The small molecule below binds the protein below.
Small molecule (SMILES): CC(C)n1cnc2cnc(Nc3ccnc(-c4cnn(S(=O)(=O)C5CC5)c4)n3)cc21

Sequence of chain 1.A:
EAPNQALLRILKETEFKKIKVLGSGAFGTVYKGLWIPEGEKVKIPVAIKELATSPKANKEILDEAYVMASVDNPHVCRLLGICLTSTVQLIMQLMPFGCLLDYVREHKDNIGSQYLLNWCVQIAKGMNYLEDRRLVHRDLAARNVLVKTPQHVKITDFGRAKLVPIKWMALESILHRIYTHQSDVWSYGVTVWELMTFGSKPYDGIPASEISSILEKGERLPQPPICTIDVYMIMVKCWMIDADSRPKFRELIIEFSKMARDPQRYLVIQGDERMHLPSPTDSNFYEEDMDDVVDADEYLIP

Binding-site contacts:
Ligand atom C15 contacts residue MET97 of chain 1.A at 3.8 Å (hydrophobic).
Ligand atom C29 contacts residue ASN149 of chain 1.A at 3.4 Å.
Ligand atom N19 contacts residue MET97 of chain 1.A at 3.5 Å.
Ligand atom C16 contacts residue MET73 of chain 1.A at 3.5 Å (hydrophobic).
Ligand atom N22 contacts residue LYS52 of chain 1.A at 3.0 Å (salt-bridge).
Ligand atom C15 contacts residue GLN98 of chain 1.A at 3.1 Å.
Ligand atom N13 contacts residue ALA50 of chain 1.A at 3.1 Å.
Ligand atom C16 contacts residue CYS82 of chain 1.A at 3.6 Å (hydrophobic).
Ligand atom C15 contacts residue LEU151 of chain 1.A at 3.8 Å (hydrophobic).
Ligand atom C12 contacts residue LEU25 of chain 1.A at 3.7 Å (hydrophobic).
Ligand atom C18 contacts residue MET97 of chain 1.A at 3.5 Å (hydrophobic).
Ligand atom C14 contacts residue LEU151 of chain 1.A at 3.3 Å (hydrophobic).
Ligand atom C7 contacts residue MET100 of chain 1.A at 3.6 Å (hydrophobic).
Ligand atom O26 contacts residue PHE30 of chain 1.A at 3.1 Å.
Ligand atom N17 contacts residue MET97 of chain 1.A at 3.5 Å (h-bond).
Ligand atom C28 contacts residue ASN149 of chain 1.A at 3.8 Å.
Ligand atom C18 contacts residue THR161 of chain 1.A at 3.6 Å.
Ligand atom N19 contacts residue LEU151 of chain 1.A at 3.3 Å.
Ligand atom C28 contacts residue ASP162 of chain 1.A at 3.6 Å.
Ligand atom C29 contacts residue ASP162 of chain 1.A at 3.4 Å.
Ligand atom N6 contacts residue LEU25 of chain 1.A at 3.8 Å.
Ligand atom C10 contacts residue LEU151 of chain 1.A at 3.8 Å (hydrophobic).
Ligand atom C21 contacts residue THR161 of chain 1.A at 3.5 Å.
Ligand atom N17 contacts residue THR161 of chain 1.A at 2.8 Å (h-bond).
Ligand atom O26 contacts residue LYS52 of chain 1.A at 3.2 Å (salt-bridge).
Ligand atom C18 contacts residue LEU151 of chain 1.A at 3.6 Å (hydrophobic).
Ligand atom C16 contacts residue THR161 of chain 1.A at 3.4 Å.
Ligand atom C7 contacts residue LEU25 of chain 1.A at 3.6 Å (hydrophobic).
Ligand atom N17 contacts residue MET73 of chain 1.A at 3.5 Å.
Ligand atom N13 contacts residue GLN98 of chain 1.A at 3.0 Å (h-bond).
Ligand atom O27 contacts residue PHE30 of chain 1.A at 3.2 Å.
Ligand atom N11 contacts residue MET100 of chain 1.A at 2.9 Å (h-bond).
Ligand atom C30 contacts residue ARG148 of chain 1.A at 3.8 Å.
Ligand atom C20 contacts residue THR161 of chain 1.A at 3.7 Å.
Ligand atom C9 contacts residue LEU151 of chain 1.A at 3.6 Å (hydrophobic).
Ligand atom C14 contacts residue GLN98 of chain 1.A at 3.5 Å.
Ligand atom O26 contacts residue ASP162 of chain 1.A at 3.3 Å (salt-bridge).
Ligand atom O27 contacts residue VAL33 of chain 1.A at 3.4 Å.
Ligand atom C10 contacts residue ALA50 of chain 1.A at 3.5 Å (hydrophobic).
Ligand atom C12 contacts residue MET100 of chain 1.A at 2.8 Å (hydrophobic).